A protein and the small-molecule ligand that binds it are described below.
Small molecule (SMILES): CC(=O)N[C@@H]1[C@@H](O[C@@H]2O[C@H](CO)[C@H](O)[C@H](O[C@]3(C(=O)O)C[C@H](O)[C@@H](NC(C)=O)[C@H]([C@H](O)[C@H](O)CO)O3)[C@H]2O)[C@H](O)[C@@H](CO[C@]2(C(=O)O)C[C@H](O)[C@@H](NC(C)=O)[C@H]([C@H](O)[C@H](O)CO)O2)O[C@H]1O

Sequence of chain 5.D:
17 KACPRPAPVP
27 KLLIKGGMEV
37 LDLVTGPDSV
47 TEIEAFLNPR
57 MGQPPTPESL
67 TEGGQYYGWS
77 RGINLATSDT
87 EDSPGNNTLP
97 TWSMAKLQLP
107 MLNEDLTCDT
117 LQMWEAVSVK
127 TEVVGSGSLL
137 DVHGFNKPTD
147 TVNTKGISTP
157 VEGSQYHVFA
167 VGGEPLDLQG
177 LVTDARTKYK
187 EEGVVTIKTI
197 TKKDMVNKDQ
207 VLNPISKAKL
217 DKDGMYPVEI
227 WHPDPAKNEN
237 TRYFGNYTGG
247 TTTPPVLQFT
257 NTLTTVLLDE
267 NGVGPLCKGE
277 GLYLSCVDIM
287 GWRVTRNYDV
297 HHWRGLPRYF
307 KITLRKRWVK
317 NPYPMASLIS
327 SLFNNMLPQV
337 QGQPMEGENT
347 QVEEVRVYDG

Binding-site contacts:
Ligand atom O6 contacts residue ASN93 of chain 5.D at 3.6 Å (h-bond).
Ligand atom C6 contacts residue ASN80 of chain 5.D at 4.3 Å.
Ligand atom C4 contacts residue HIS298 of chain 5.D at 3.7 Å.
Ligand atom C5 contacts residue ASN93 of chain 5.D at 4.1 Å.
Ligand atom C6 contacts residue TYR72 of chain 5.D at 3.7 Å (hydrophobic).
Ligand atom O1B contacts residue TYR72 of chain 5.D at 4.0 Å.
Ligand atom C11 contacts residue TYR72 of chain 5.D at 4.2 Å (hydrophobic).
Ligand atom C3 contacts residue HIS298 of chain 5.D at 3.8 Å.
Ligand atom O1A contacts residue ARG77 of chain 5.D at 2.7 Å (salt-bridge).
Ligand atom C1 contacts residue TYR72 of chain 5.D at 3.8 Å (hydrophobic).
Ligand atom C4 contacts residue ARG77 of chain 5.D at 4.0 Å.
Ligand atom O3 contacts residue GLY78 of chain 5.D at 3.7 Å.
Ligand atom C5 contacts residue TYR72 of chain 5.D at 3.5 Å (hydrophobic).
Ligand atom C1 contacts residue ARG77 of chain 5.D at 3.1 Å.
Ligand atom C6 contacts residue ASN93 of chain 5.D at 3.4 Å.
Ligand atom O4 contacts residue VAL296 of chain 5.D at 3.9 Å.
Ligand atom C2 contacts residue ARG77 of chain 5.D at 4.0 Å.
Ligand atom O4 contacts residue THR291 of chain 5.D at 3.9 Å.
Ligand atom C8 contacts residue ARG77 of chain 5.D at 4.2 Å.
Ligand atom C4 contacts residue GLY78 of chain 5.D at 3.9 Å.
Ligand atom C3 contacts residue GLY78 of chain 5.D at 3.8 Å.
Ligand atom O8 contacts residue ARG77 of chain 5.D at 3.5 Å (salt-bridge).
Ligand atom O4 contacts residue TYR72 of chain 5.D at 3.7 Å.
Ligand atom C4 contacts residue TYR72 of chain 5.D at 3.4 Å (hydrophobic).
Ligand atom O4 contacts residue HIS298 of chain 5.D at 2.7 Å (h-bond).
Ligand atom C10 contacts residue TYR72 of chain 5.D at 4.0 Å (hydrophobic).
Ligand atom C4 contacts residue VAL296 of chain 5.D at 4.2 Å (hydrophobic).
Ligand atom O4 contacts residue ARG77 of chain 5.D at 4.2 Å.
Ligand atom O1A contacts residue TYR72 of chain 5.D at 3.4 Å.
Ligand atom C3 contacts residue VAL296 of chain 5.D at 3.6 Å (hydrophobic).
Ligand atom N5 contacts residue TYR72 of chain 5.D at 2.9 Å (h-bond).
Ligand atom O1A contacts residue LYS186 of chain 5.D at 4.3 Å.
Ligand atom C3 contacts residue ARG77 of chain 5.D at 3.3 Å.
Ligand atom O1A contacts residue GLY78 of chain 5.D at 3.8 Å.
Ligand atom C6 contacts residue THR94 of chain 5.D at 4.3 Å.
Ligand atom O1B contacts residue ARG77 of chain 5.D at 2.4 Å (salt-bridge).
Ligand atom O4 contacts residue GLY78 of chain 5.D at 3.4 Å (h-bond).
Ligand atom O4 contacts residue ASN80 of chain 5.D at 4.1 Å.
Ligand atom C2 contacts residue GLY78 of chain 5.D at 4.2 Å.
Ligand atom O8 contacts residue TYR72 of chain 5.D at 3.4 Å (h-bond).

Sequence of chain 5.E:
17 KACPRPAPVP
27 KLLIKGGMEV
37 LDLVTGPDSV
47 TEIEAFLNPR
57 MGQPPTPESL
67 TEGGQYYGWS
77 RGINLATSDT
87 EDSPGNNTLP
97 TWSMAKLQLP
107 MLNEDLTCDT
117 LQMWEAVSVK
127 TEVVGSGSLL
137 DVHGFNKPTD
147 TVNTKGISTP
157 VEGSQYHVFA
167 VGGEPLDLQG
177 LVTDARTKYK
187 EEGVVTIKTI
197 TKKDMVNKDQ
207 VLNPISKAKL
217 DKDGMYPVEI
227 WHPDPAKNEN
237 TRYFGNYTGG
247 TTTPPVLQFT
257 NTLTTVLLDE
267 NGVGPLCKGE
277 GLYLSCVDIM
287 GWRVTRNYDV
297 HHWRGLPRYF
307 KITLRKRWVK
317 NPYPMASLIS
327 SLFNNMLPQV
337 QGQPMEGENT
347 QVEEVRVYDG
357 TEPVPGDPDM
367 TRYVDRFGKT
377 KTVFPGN